The protein below binds the small molecule below.
Small molecule (SMILES): CCc1nc(N)nc(N)c1-c1ccc2c3ccccc3n(CCCOC)c2c1

Sequence of chain 3.B:
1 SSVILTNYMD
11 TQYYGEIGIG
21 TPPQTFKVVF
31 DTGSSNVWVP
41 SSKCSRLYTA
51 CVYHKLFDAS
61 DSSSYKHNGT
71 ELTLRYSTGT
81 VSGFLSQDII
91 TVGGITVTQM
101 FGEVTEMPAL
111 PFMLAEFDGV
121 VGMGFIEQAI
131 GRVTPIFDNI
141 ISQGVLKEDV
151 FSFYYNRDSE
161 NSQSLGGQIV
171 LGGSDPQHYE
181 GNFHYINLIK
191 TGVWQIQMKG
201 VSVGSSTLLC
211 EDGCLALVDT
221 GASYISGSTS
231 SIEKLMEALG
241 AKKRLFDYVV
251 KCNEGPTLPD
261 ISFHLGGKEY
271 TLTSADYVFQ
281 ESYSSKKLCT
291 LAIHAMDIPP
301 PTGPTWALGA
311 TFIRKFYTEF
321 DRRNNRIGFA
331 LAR

Binding-site contacts:
Ligand atom C16 contacts residue THR220 of chain 3.B at 3.4 Å.
Ligand atom C5 contacts residue ASP31 of chain 3.B at 3.3 Å.
Ligand atom C6 contacts residue ASP31 of chain 3.B at 3.3 Å.
Ligand atom C15 contacts residue THR11 of chain 3.B at 3.3 Å.
Ligand atom C13 contacts residue SER223 of chain 3.B at 3.6 Å.
Ligand atom O1 contacts residue TYR13 of chain 3.B at 3.6 Å (h-bond).
Ligand atom C18 contacts residue PHE117 of chain 3.B at 3.7 Å (hydrophobic).
Ligand atom C16 contacts residue TYR13 of chain 3.B at 3.5 Å (hydrophobic).
Ligand atom C8 contacts residue THR78 of chain 3.B at 3.5 Å.
Ligand atom N2 contacts residue ASP31 of chain 3.B at 2.4 Å (salt-bridge).
Ligand atom C7 contacts residue THR78 of chain 3.B at 3.5 Å.
Ligand atom C21 contacts residue ALA115 of chain 3.B at 3.2 Å (hydrophobic).
Ligand atom C22 contacts residue GLN12 of chain 3.B at 3.6 Å.
Ligand atom C1 contacts residue GLY221 of chain 3.B at 3.8 Å.
Ligand atom C3 contacts residue ASP31 of chain 3.B at 3.3 Å.
Ligand atom C14 contacts residue THR11 of chain 3.B at 3.8 Å.
Ligand atom C12 contacts residue THR78 of chain 3.B at 3.7 Å.
Ligand atom C17 contacts residue GLN12 of chain 3.B at 3.7 Å.
Ligand atom N3 contacts residue SER77 of chain 3.B at 3.8 Å.
Ligand atom C2 contacts residue ASP219 of chain 3.B at 3.8 Å.
Ligand atom C22 contacts residue ALA115 of chain 3.B at 3.5 Å (hydrophobic).
Ligand atom C20 contacts residue PRO111 of chain 3.B at 3.7 Å (hydrophobic).
Ligand atom N4 contacts residue GLY33 of chain 3.B at 3.2 Å (h-bond).
Ligand atom C22 contacts residue LEU114 of chain 3.B at 3.5 Å (hydrophobic).
Ligand atom C6 contacts residue VAL29 of chain 3.B at 3.8 Å (hydrophobic).
Ligand atom C15 contacts residue SER223 of chain 3.B at 3.6 Å.
Ligand atom C5 contacts residue VAL120 of chain 3.B at 3.7 Å (hydrophobic).
Ligand atom C4 contacts residue GLY221 of chain 3.B at 3.8 Å.
Ligand atom N4 contacts residue ASP31 of chain 3.B at 3.2 Å (salt-bridge).
Ligand atom C21 contacts residue LEU114 of chain 3.B at 3.6 Å (hydrophobic).
Ligand atom C9 contacts residue PHE117 of chain 3.B at 3.8 Å (hydrophobic).
Ligand atom C21 contacts residue PRO111 of chain 3.B at 3.3 Å (hydrophobic).
Ligand atom C2 contacts residue ASP31 of chain 3.B at 3.2 Å.
Ligand atom C9 contacts residue THR78 of chain 3.B at 3.7 Å.
Ligand atom C7 contacts residue TYR76 of chain 3.B at 3.8 Å (hydrophobic).
Ligand atom C15 contacts residue GLY221 of chain 3.B at 3.6 Å.
Ligand atom C6 contacts residue VAL120 of chain 3.B at 3.6 Å (hydrophobic).
Ligand atom C19 contacts residue PHE117 of chain 3.B at 3.6 Å (hydrophobic).
Ligand atom N3 contacts residue THR78 of chain 3.B at 3.4 Å (h-bond).
Ligand atom N4 contacts residue ASP219 of chain 3.B at 3.1 Å (salt-bridge).